Sequence of chain 2.A:
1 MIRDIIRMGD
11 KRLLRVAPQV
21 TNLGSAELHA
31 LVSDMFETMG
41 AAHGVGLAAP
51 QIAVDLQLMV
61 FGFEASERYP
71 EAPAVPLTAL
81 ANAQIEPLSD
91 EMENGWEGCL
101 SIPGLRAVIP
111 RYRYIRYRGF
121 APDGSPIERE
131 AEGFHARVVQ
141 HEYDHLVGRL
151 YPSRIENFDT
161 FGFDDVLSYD

Binding-site contacts:
Ligand atom C6 contacts residue HIS141 of chain 2.A at 3.7 Å.
Ligand atom S12 contacts residue LEU100 of chain 2.A at 3.7 Å.
Ligand atom C6 contacts residue ARG137 of chain 2.A at 4.0 Å.
Ligand atom C8 contacts residue GLY98 of chain 2.A at 3.8 Å.
Ligand atom C5 contacts residue GLU97 of chain 2.A at 3.6 Å.
Ligand atom C4 contacts residue GLY98 of chain 2.A at 3.8 Å.
Ligand atom C8 contacts residue VAL45 of chain 2.A at 3.6 Å (hydrophobic).
Ligand atom C6 contacts residue GLU97 of chain 2.A at 4.0 Å.
Ligand atom C2 contacts residue HIS141 of chain 2.A at 3.9 Å.
Ligand atom C1 contacts residue VAL138 of chain 2.A at 4.0 Å (hydrophobic).
Ligand atom O13 contacts residue CYS99 of chain 2.A at 3.8 Å.
Ligand atom C10 contacts residue GLY98 of chain 2.A at 3.9 Å.
Ligand atom C11 contacts residue GLY44 of chain 2.A at 4.0 Å.
Ligand atom N7 contacts residue HIS141 of chain 2.A at 3.8 Å.
Ligand atom C2 contacts residue GLY98 of chain 2.A at 3.9 Å.
Ligand atom N9 contacts residue VAL45 of chain 2.A at 3.6 Å.
Ligand atom N9 contacts residue GLY98 of chain 2.A at 3.4 Å (h-bond).
Ligand atom O13 contacts residue TYR69 of chain 2.A at 3.0 Å (h-bond).
Ligand atom N7 contacts residue GLU142 of chain 2.A at 2.9 Å (salt-bridge).
Ligand atom S12 contacts residue GLY46 of chain 2.A at 3.8 Å.
Ligand atom C4 contacts residue TYR69 of chain 2.A at 3.0 Å (hydrophobic).
Ligand atom N7 contacts residue GLY46 of chain 2.A at 3.9 Å.
Ligand atom O13 contacts residue ARG68 of chain 2.A at 3.9 Å.
Ligand atom O13 contacts residue GLY98 of chain 2.A at 3.4 Å.
Ligand atom C1 contacts residue HIS141 of chain 2.A at 3.3 Å.
Ligand atom C2 contacts residue VAL45 of chain 2.A at 3.6 Å (hydrophobic).
Ligand atom C3 contacts residue VAL45 of chain 2.A at 3.5 Å (hydrophobic).
Ligand atom C2 contacts residue GLU142 of chain 2.A at 3.7 Å.
Ligand atom C11 contacts residue ARG68 of chain 2.A at 3.8 Å.
Ligand atom C11 contacts residue LEU100 of chain 2.A at 3.8 Å (hydrophobic).
Ligand atom N7 contacts residue VAL45 of chain 2.A at 3.7 Å.
Ligand atom S12 contacts residue GLY44 of chain 2.A at 3.7 Å.
Ligand atom C3 contacts residue GLY98 of chain 2.A at 3.4 Å.
Ligand atom C10 contacts residue TYR69 of chain 2.A at 3.4 Å (hydrophobic).
Ligand atom C4 contacts residue GLU97 of chain 2.A at 4.0 Å.
Ligand atom S12 contacts residue VAL45 of chain 2.A at 3.6 Å.
Ligand atom N9 contacts residue TYR69 of chain 2.A at 4.0 Å.
Ligand atom C3 contacts residue TYR69 of chain 2.A at 3.8 Å (hydrophobic).
Ligand atom C5 contacts residue TYR69 of chain 2.A at 4.0 Å (hydrophobic).
Ligand atom C1 contacts residue GLU142 of chain 2.A at 3.9 Å.

A protein and the small-molecule ligand that binds it are described below.
Small molecule (SMILES): O[C@@H]1CSc2nc3ccccc3n21